A protein and the small-molecule ligand that binds it are described below.
Small molecule (SMILES): Nc1ncnc2c1ncn2[C@@H]1O[C@H](CO[P](=O)(O)O[P](=O)(O)NP(=O)(O)O)[C@@H](O)[C@H]1O

Sequence of chain 1.A:
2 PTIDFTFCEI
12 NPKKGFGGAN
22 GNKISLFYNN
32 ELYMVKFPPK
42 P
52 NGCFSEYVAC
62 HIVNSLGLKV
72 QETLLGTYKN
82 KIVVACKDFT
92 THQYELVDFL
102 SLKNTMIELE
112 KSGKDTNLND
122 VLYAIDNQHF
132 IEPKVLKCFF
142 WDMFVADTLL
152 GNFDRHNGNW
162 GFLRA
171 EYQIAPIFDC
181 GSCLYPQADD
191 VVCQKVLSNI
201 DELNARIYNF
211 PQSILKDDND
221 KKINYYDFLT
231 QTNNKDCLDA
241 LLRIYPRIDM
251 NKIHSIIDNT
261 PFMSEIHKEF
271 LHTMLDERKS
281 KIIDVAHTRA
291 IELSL

Binding-site contacts:
Ligand atom O1A contacts residue ASP179 of chain 1.A at 3.5 Å (salt-bridge).
Ligand atom C3' contacts residue MG1 of chain 1.G at 3.6 Å.
Ligand atom N6 contacts residue GLN72 of chain 1.A at 3.1 Å (h-bond).
Ligand atom C2 contacts residue ASP89 of chain 1.A at 3.5 Å.
Ligand atom O3A contacts residue ASP179 of chain 1.A at 2.9 Å (salt-bridge).
Ligand atom O1A contacts residue LYS37 of chain 1.A at 2.5 Å (salt-bridge).
Ligand atom C6 contacts residue PHE90 of chain 1.A at 3.5 Å (hydrophobic).
Ligand atom O2B contacts residue ASN21 of chain 1.A at 3.1 Å (h-bond).
Ligand atom O2A contacts residue ASP179 of chain 1.A at 2.9 Å.
Ligand atom O1G contacts residue MG1 of chain 1.G at 2.3 Å.
Ligand atom N3B contacts residue ALA20 of chain 1.A at 3.4 Å (h-bond).
Ligand atom N3B contacts residue GLY19 of chain 1.A at 3.0 Å.
Ligand atom O2A contacts residue MG1 of chain 1.G at 3.0 Å.
Ligand atom PA contacts residue ASP179 of chain 1.A at 3.5 Å.
Ligand atom O1B contacts residue LYS24 of chain 1.A at 2.8 Å (salt-bridge).
Ligand atom O1G contacts residue MG1 of chain 1.F at 3.4 Å.
Ligand atom O1G contacts residue ASN160 of chain 1.A at 2.7 Å (h-bond).
Ligand atom PB contacts residue MG1 of chain 1.G at 3.5 Å.
Ligand atom N7 contacts residue MET35 of chain 1.A at 3.2 Å.
Ligand atom N1 contacts residue ASP89 of chain 1.A at 3.4 Å.
Ligand atom PG contacts residue MG1 of chain 1.G at 3.1 Å.
Ligand atom O1G contacts residue ASP179 of chain 1.A at 2.3 Å (salt-bridge).
Ligand atom O2B contacts residue ASP179 of chain 1.A at 3.3 Å (salt-bridge).
Ligand atom N6 contacts residue PHE90 of chain 1.A at 3.2 Å.
Ligand atom N1 contacts residue PHE90 of chain 1.A at 2.9 Å (h-bond).
Ligand atom O5' contacts residue MG1 of chain 1.G at 3.3 Å.
Ligand atom PA contacts residue MG1 of chain 1.G at 3.0 Å.
Ligand atom O1G contacts residue HIS157 of chain 1.A at 3.4 Å (h-bond).
Ligand atom O3' contacts residue MG1 of chain 1.G at 3.1 Å.
Ligand atom N7 contacts residue GLN72 of chain 1.A at 3.4 Å (h-bond).
Ligand atom C8 contacts residue MET35 of chain 1.A at 3.4 Å (hydrophobic).
Ligand atom C2 contacts residue THR91 of chain 1.A at 3.4 Å.
Ligand atom O3G contacts residue MG1 of chain 1.G at 3.5 Å.
Ligand atom N6 contacts residue LYS88 of chain 1.A at 3.1 Å (salt-bridge).
Ligand atom O3A contacts residue MG1 of chain 1.G at 2.3 Å.
Ligand atom O2G contacts residue ASN21 of chain 1.A at 3.0 Å (h-bond).
Ligand atom O2A contacts residue PHE178 of chain 1.A at 3.4 Å.
Ligand atom N3B contacts residue MG1 of chain 1.G at 3.4 Å.
Ligand atom O3G contacts residue GLY19 of chain 1.A at 3.5 Å.
Ligand atom O2B contacts residue MG1 of chain 1.F at 3.0 Å.